Sequence of chain 1.H:
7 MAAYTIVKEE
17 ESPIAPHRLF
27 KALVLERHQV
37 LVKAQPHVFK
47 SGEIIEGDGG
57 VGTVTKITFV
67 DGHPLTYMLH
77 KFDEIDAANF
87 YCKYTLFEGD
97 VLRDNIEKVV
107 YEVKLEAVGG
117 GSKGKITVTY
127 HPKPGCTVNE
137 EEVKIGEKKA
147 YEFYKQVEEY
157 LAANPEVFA

This small molecule binds to this protein.
Small molecule (SMILES): O=S(=O)(O)c1cccc2cccc(Nc3ccccc3)c12

Binding-site contacts:
Ligand atom C7 contacts residue LEU37 of chain 1.H at 3.2 Å (hydrophobic).
Ligand atom O3 contacts residue GLY142 of chain 1.H at 3.8 Å.
Ligand atom C6 contacts residue GLN41 of chain 1.H at 3.9 Å.
Ligand atom C1 contacts residue LYS145 of chain 1.H at 4.2 Å.
Ligand atom C15 contacts residue ILE141 of chain 1.H at 3.8 Å (hydrophobic).
Ligand atom C4 contacts residue LYS145 of chain 1.H at 3.2 Å.
Ligand atom O3 contacts residue LYS145 of chain 1.H at 4.1 Å.
Ligand atom C4 contacts residue PHE65 of chain 1.H at 4.2 Å (hydrophobic).
Ligand atom C5 contacts residue PHE45 of chain 1.H at 3.5 Å (hydrophobic).
Ligand atom C15 contacts residue GLY142 of chain 1.H at 3.6 Å.
Ligand atom C13 contacts residue LEU92 of chain 1.H at 3.8 Å (hydrophobic).
Ligand atom C3 contacts residue LYS145 of chain 1.H at 4.0 Å.
Ligand atom C6 contacts residue PHE45 of chain 1.H at 3.5 Å (hydrophobic).
Ligand atom C7 contacts residue PHE45 of chain 1.H at 4.1 Å (hydrophobic).
Ligand atom O2 contacts residue ALA146 of chain 1.H at 3.6 Å.
Ligand atom C5 contacts residue LYS145 of chain 1.H at 3.4 Å.
Ligand atom C12 contacts residue LEU92 of chain 1.H at 3.9 Å (hydrophobic).
Ligand atom C3 contacts residue PHE65 of chain 1.H at 3.8 Å (hydrophobic).
Ligand atom C16 contacts residue LYS145 of chain 1.H at 4.2 Å.
Ligand atom C8 contacts residue LYS145 of chain 1.H at 3.5 Å.
Ligand atom C14 contacts residue GLY142 of chain 1.H at 3.9 Å.
Ligand atom C16 contacts residue GLY142 of chain 1.H at 4.0 Å.
Ligand atom C9 contacts residue LYS145 of chain 1.H at 3.9 Å.
Ligand atom O1 contacts residue MET74 of chain 1.H at 3.9 Å.
Ligand atom C6 contacts residue LYS145 of chain 1.H at 3.4 Å.
Ligand atom S contacts residue ARG33 of chain 1.H at 4.0 Å.
Ligand atom C13 contacts residue TYR107 of chain 1.H at 4.0 Å (hydrophobic).
Ligand atom C8 contacts residue LEU37 of chain 1.H at 3.4 Å (hydrophobic).
Ligand atom C6 contacts residue LEU37 of chain 1.H at 4.0 Å (hydrophobic).
Ligand atom C12 contacts residue TYR107 of chain 1.H at 3.6 Å (hydrophobic).
Ligand atom C10 contacts residue LYS145 of chain 1.H at 3.7 Å.
Ligand atom C4 contacts residue PHE45 of chain 1.H at 3.5 Å (hydrophobic).
Ligand atom O3 contacts residue ALA146 of chain 1.H at 3.7 Å.
Ligand atom C1 contacts residue MET74 of chain 1.H at 4.0 Å (hydrophobic).
Ligand atom C3 contacts residue PHE45 of chain 1.H at 4.2 Å (hydrophobic).
Ligand atom C2 contacts residue MET74 of chain 1.H at 4.0 Å (hydrophobic).
Ligand atom O2 contacts residue ARG33 of chain 1.H at 2.5 Å (salt-bridge).
Ligand atom N contacts residue MET74 of chain 1.H at 3.9 Å.
Ligand atom C7 contacts residue PHE149 of chain 1.H at 4.0 Å (hydrophobic).
Ligand atom C7 contacts residue LYS145 of chain 1.H at 3.6 Å.